Sequence of chain 1.A:
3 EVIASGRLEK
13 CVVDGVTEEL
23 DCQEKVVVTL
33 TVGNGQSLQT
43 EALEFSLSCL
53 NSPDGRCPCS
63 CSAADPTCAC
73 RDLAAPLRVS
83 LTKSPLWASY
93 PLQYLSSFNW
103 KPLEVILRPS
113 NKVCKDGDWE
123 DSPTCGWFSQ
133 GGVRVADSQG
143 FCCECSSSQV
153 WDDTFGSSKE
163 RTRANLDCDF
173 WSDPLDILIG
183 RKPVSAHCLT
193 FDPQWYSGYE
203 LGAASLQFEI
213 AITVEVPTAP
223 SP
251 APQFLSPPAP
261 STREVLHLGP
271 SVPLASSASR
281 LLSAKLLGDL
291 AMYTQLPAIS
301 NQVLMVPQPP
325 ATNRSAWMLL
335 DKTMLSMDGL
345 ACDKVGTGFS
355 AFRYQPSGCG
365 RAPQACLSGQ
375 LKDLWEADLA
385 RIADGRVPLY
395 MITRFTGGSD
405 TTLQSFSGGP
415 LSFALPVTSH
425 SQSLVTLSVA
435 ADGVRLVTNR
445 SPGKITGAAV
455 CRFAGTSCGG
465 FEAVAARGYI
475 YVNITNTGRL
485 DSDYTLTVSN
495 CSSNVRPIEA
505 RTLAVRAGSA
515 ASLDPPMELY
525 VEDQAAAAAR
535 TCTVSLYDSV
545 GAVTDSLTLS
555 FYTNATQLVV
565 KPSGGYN

This small molecule binds to this protein.
Small molecule (SMILES): CC(=O)N[C@H]1[C@H](O[C@H]2[C@H](O)[C@@H](NC(C)=O)CO[C@@H]2CO[C@@H]2O[C@@H](C)[C@@H](O)[C@@H](O)[C@@H]2O)O[C@H](CO)[C@@H](O[C@H]2O[C@H](CO)[C@@H](O)[C@H](O)[C@@H]2O)[C@@H]1O

Binding-site contacts:
Ligand atom O6 contacts residue TYR556 of chain 1.A at 4.2 Å.
Ligand atom C2 contacts residue TYR556 of chain 1.A at 4.5 Å (hydrophobic).
Ligand atom C1 contacts residue TYR556 of chain 1.A at 3.5 Å (hydrophobic).
Ligand atom C8 contacts residue TYR556 of chain 1.A at 3.7 Å (hydrophobic).
Ligand atom C5 contacts residue ASN558 of chain 1.A at 3.6 Å.
Ligand atom C2 contacts residue ASN558 of chain 1.A at 2.5 Å.
Ligand atom C5 contacts residue TYR556 of chain 1.A at 3.7 Å (hydrophobic).
Ligand atom C4 contacts residue ASN558 of chain 1.A at 4.2 Å.
Ligand atom O7 contacts residue ASN558 of chain 1.A at 3.8 Å.
Ligand atom O2 contacts residue ALA532 of chain 1.A at 3.3 Å.
Ligand atom O5 contacts residue ASN558 of chain 1.A at 2.3 Å (h-bond).
Ligand atom C7 contacts residue TYR556 of chain 1.A at 4.1 Å (hydrophobic).
Ligand atom C6 contacts residue TYR556 of chain 1.A at 3.9 Å (hydrophobic).
Ligand atom O7 contacts residue TYR556 of chain 1.A at 3.8 Å.
Ligand atom N2 contacts residue ASN558 of chain 1.A at 3.0 Å (h-bond).
Ligand atom O5 contacts residue TYR556 of chain 1.A at 3.6 Å.
Ligand atom C8 contacts residue ARG456 of chain 1.A at 4.3 Å.
Ligand atom C7 contacts residue ASN558 of chain 1.A at 3.6 Å.
Ligand atom C3 contacts residue TYR556 of chain 1.A at 4.4 Å (hydrophobic).
Ligand atom C1 contacts residue ASN558 of chain 1.A at 1.4 Å.
Ligand atom O2 contacts residue ALA531 of chain 1.A at 3.7 Å.
Ligand atom C3 contacts residue ASN558 of chain 1.A at 3.8 Å.